The protein below binds the small molecule below.
Small molecule (SMILES): Nc1ncnc2c1ncn2[C@@H]1C[C@@H](O)[C@@H](COP(=O)(O)O)O1

Binding-site contacts:
Ligand atom N7 contacts residue GLY437 of chain 3.A at 3.5 Å (h-bond).
Ligand atom C2 contacts residue HIS428 of chain 3.A at 3.8 Å.
Ligand atom O2P contacts residue HIS426 of chain 3.A at 3.6 Å.
Ligand atom C1' contacts residue GLY437 of chain 3.A at 3.3 Å.
Ligand atom C4 contacts residue PRO218 of chain 3.A at 4.1 Å (hydrophobic).
Ligand atom O3P contacts residue LYS439 of chain 3.A at 2.9 Å.
Ligand atom C2' contacts residue ASP216 of chain 3.A at 4.3 Å.
Ligand atom N9 contacts residue GLY437 of chain 3.A at 3.3 Å (h-bond).
Ligand atom O1P contacts residue HIS426 of chain 3.A at 2.7 Å (h-bond).
Ligand atom N7 contacts residue PRO218 of chain 3.A at 4.0 Å.
Ligand atom O3' contacts residue GLU215 of chain 3.A at 3.5 Å (salt-bridge).
Ligand atom C8 contacts residue PRO429 of chain 3.A at 4.3 Å (hydrophobic).
Ligand atom C3' contacts residue GLU215 of chain 3.A at 3.3 Å.
Ligand atom O1P contacts residue LYS439 of chain 3.A at 2.6 Å.
Ligand atom O3' contacts residue ILE420 of chain 3.A at 4.2 Å.
Ligand atom P contacts residue HIS426 of chain 3.A at 3.9 Å.
Ligand atom C2' contacts residue GLY437 of chain 3.A at 2.8 Å.
Ligand atom N6 contacts residue SER430 of chain 3.A at 3.7 Å.
Ligand atom N7 contacts residue PRO429 of chain 3.A at 4.3 Å.
Ligand atom C5 contacts residue PRO218 of chain 3.A at 4.0 Å (hydrophobic).
Ligand atom N9 contacts residue VAL217 of chain 3.A at 4.4 Å.
Ligand atom O3' contacts residue GLY437 of chain 3.A at 3.9 Å.
Ligand atom N9 contacts residue PRO429 of chain 3.A at 4.3 Å.
Ligand atom N9 contacts residue PRO218 of chain 3.A at 4.2 Å.
Ligand atom N3 contacts residue PRO429 of chain 3.A at 4.4 Å.
Ligand atom N6 contacts residue ASP407 of chain 3.A at 3.6 Å (salt-bridge).
Ligand atom P contacts residue LYS439 of chain 3.A at 3.3 Å.
Ligand atom C8 contacts residue PRO218 of chain 3.A at 4.2 Å (hydrophobic).
Ligand atom O5' contacts residue LYS439 of chain 3.A at 3.8 Å.
Ligand atom N6 contacts residue HIS428 of chain 3.A at 4.0 Å.
Ligand atom C6 contacts residue PRO218 of chain 3.A at 4.2 Å (hydrophobic).
Ligand atom C6 contacts residue SER430 of chain 3.A at 4.2 Å.
Ligand atom C2' contacts residue GLU215 of chain 3.A at 3.6 Å.
Ligand atom C8 contacts residue VAL217 of chain 3.A at 3.5 Å (hydrophobic).
Ligand atom N1 contacts residue HIS428 of chain 3.A at 3.3 Å.
Ligand atom C3' contacts residue GLY437 of chain 3.A at 3.9 Å.
Ligand atom C8 contacts residue GLY437 of chain 3.A at 2.8 Å.
Ligand atom N7 contacts residue VAL217 of chain 3.A at 3.7 Å.
Ligand atom C6 contacts residue HIS428 of chain 3.A at 4.2 Å.
Ligand atom O3' contacts residue LYS439 of chain 3.A at 3.5 Å.

Sequence of chain 3.A:
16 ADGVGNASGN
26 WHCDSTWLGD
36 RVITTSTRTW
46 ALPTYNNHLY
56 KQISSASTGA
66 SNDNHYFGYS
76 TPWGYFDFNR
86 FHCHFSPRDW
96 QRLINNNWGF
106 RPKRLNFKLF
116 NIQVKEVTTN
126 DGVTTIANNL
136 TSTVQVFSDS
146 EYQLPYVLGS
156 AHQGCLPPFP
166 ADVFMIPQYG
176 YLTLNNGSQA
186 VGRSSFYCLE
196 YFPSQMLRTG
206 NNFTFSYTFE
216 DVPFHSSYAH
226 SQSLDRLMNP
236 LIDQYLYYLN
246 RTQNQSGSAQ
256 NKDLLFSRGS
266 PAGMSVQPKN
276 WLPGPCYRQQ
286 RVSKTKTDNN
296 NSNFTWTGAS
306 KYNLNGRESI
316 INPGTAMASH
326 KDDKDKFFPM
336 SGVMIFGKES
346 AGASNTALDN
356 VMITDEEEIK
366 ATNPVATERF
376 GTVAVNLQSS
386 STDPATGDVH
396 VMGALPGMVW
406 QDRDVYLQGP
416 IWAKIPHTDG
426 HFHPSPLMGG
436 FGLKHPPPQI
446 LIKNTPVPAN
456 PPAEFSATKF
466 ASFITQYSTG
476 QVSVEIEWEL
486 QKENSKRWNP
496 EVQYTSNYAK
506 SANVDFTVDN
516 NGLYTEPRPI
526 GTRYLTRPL